A small-molecule ligand and the protein it binds are described below.
Small molecule (SMILES): CC(=O)N[C@H]1[C@H](O[C@H]2[C@H](O)[C@@H](NC(C)=O)CO[C@@H]2CO)O[C@H](CO)[C@@H](O[C@@H]2O[C@H](CO)[C@@H](O)[C@H](O[C@H]3O[C@H](CO)[C@@H](O)[C@H](O)[C@@H]3O)[C@@H]2O)[C@@H]1O

Binding-site contacts:
Ligand atom C2 contacts residue SER593 of chain 1.A at 3.7 Å.
Ligand atom C1 contacts residue ARG313 of chain 2.A at 4.0 Å.
Ligand atom O4 contacts residue ARG313 of chain 2.A at 3.8 Å.
Ligand atom C7 contacts residue ASN597 of chain 1.A at 3.8 Å.
Ligand atom C5 contacts residue GLU235 of chain 2.A at 3.8 Å.
Ligand atom O2 contacts residue GLU235 of chain 2.A at 2.6 Å (salt-bridge).
Ligand atom C8 contacts residue SER593 of chain 1.A at 3.8 Å.
Ligand atom O5 contacts residue HIS71 of chain 2.A at 3.5 Å.
Ligand atom C1 contacts residue SER593 of chain 1.A at 3.7 Å.
Ligand atom C6 contacts residue HIS71 of chain 2.A at 4.0 Å.
Ligand atom C7 contacts residue SER593 of chain 1.A at 3.9 Å.
Ligand atom O7 contacts residue GLN699 of chain 1.A at 3.3 Å.
Ligand atom C6 contacts residue GLU235 of chain 2.A at 3.8 Å.
Ligand atom C3 contacts residue GLU235 of chain 2.A at 4.1 Å.
Ligand atom O2 contacts residue HIS71 of chain 2.A at 2.9 Å (h-bond).
Ligand atom O4 contacts residue GLU235 of chain 2.A at 2.6 Å (salt-bridge).
Ligand atom C3 contacts residue ASN597 of chain 1.A at 3.7 Å.
Ligand atom C4 contacts residue GLU235 of chain 2.A at 3.7 Å.
Ligand atom C2 contacts residue ARG313 of chain 2.A at 3.9 Å.
Ligand atom C8 contacts residue SER590 of chain 1.A at 3.5 Å.
Ligand atom C1 contacts residue ASN597 of chain 1.A at 1.4 Å.
Ligand atom O3 contacts residue GLU235 of chain 2.A at 3.7 Å.
Ligand atom O3 contacts residue ARG313 of chain 2.A at 3.0 Å (salt-bridge).
Ligand atom C2 contacts residue GLN699 of chain 1.A at 3.7 Å.
Ligand atom C7 contacts residue GLN699 of chain 1.A at 3.4 Å.
Ligand atom C8 contacts residue ALA594 of chain 1.A at 3.8 Å (hydrophobic).
Ligand atom C5 contacts residue ASN597 of chain 1.A at 3.6 Å.
Ligand atom C8 contacts residue TYR236 of chain 2.A at 3.8 Å (hydrophobic).
Ligand atom O7 contacts residue TYR236 of chain 2.A at 4.1 Å.
Ligand atom N2 contacts residue GLN699 of chain 1.A at 3.6 Å (h-bond).
Ligand atom N2 contacts residue SER593 of chain 1.A at 2.9 Å (h-bond).
Ligand atom C2 contacts residue ASN597 of chain 1.A at 2.4 Å.
Ligand atom C2 contacts residue GLU235 of chain 2.A at 3.3 Å.
Ligand atom C3 contacts residue ARG313 of chain 2.A at 3.7 Å.
Ligand atom C3 contacts residue ARG313 of chain 2.A at 3.7 Å.
Ligand atom C4 contacts residue ARG313 of chain 2.A at 3.4 Å.
Ligand atom O5 contacts residue ASN597 of chain 1.A at 2.3 Å (h-bond).
Ligand atom C1 contacts residue GLN699 of chain 1.A at 3.9 Å.
Ligand atom N2 contacts residue ASN597 of chain 1.A at 2.9 Å (h-bond).
Ligand atom O2 contacts residue ARG313 of chain 2.A at 3.3 Å (salt-bridge).

Sequence of chain 2.A:
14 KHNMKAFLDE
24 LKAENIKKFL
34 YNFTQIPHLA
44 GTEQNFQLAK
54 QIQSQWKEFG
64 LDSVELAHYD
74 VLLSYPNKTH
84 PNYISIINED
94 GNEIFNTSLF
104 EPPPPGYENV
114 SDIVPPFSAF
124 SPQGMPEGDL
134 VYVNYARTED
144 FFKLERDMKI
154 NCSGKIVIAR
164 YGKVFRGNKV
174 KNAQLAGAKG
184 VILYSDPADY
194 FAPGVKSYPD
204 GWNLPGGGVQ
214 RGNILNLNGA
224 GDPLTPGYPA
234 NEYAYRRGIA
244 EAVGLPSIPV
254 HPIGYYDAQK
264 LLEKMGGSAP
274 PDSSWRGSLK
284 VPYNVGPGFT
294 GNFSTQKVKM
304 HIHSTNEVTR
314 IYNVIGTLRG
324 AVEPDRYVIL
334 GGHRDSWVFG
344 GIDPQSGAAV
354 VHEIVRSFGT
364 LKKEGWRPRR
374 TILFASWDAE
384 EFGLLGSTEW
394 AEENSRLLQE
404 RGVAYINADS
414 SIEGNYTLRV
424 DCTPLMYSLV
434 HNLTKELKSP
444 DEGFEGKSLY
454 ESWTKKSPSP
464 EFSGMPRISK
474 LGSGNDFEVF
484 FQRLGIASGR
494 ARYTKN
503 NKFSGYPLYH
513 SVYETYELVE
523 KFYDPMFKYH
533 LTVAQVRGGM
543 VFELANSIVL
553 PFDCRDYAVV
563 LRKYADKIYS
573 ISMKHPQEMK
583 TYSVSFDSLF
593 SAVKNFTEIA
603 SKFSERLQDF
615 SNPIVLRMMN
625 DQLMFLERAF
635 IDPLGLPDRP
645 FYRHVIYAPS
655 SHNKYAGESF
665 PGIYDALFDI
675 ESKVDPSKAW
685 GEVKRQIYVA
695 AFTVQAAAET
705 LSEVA

Sequence of chain 1.A:
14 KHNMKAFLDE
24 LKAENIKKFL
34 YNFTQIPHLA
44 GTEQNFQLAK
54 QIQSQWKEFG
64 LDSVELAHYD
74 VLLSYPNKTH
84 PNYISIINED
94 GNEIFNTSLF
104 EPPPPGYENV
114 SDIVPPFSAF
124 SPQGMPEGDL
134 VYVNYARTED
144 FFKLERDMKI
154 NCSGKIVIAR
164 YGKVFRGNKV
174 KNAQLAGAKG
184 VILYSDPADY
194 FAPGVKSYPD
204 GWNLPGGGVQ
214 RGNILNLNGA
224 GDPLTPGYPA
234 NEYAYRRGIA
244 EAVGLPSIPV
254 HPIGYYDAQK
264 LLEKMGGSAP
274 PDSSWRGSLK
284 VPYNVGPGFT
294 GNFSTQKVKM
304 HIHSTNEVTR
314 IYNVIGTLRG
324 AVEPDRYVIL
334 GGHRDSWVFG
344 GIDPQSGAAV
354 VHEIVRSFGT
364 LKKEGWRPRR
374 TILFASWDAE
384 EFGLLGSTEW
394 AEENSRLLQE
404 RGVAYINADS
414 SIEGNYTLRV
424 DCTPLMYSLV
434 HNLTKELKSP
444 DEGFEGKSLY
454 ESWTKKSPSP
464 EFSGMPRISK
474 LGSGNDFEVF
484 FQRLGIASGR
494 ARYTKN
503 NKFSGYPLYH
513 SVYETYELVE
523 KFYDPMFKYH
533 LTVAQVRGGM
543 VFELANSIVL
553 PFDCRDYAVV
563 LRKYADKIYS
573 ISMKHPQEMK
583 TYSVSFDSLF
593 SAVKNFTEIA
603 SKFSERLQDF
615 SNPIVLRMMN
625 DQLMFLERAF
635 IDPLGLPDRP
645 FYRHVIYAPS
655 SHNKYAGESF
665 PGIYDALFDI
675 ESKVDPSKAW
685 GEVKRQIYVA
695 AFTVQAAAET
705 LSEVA